The protein below binds the small molecule below.
Small molecule (SMILES): CC(=O)N[C@@H]1[C@@H](O)[C@H](O)[C@@H](CO)O[C@H]1O

Sequence of chain 1.C:
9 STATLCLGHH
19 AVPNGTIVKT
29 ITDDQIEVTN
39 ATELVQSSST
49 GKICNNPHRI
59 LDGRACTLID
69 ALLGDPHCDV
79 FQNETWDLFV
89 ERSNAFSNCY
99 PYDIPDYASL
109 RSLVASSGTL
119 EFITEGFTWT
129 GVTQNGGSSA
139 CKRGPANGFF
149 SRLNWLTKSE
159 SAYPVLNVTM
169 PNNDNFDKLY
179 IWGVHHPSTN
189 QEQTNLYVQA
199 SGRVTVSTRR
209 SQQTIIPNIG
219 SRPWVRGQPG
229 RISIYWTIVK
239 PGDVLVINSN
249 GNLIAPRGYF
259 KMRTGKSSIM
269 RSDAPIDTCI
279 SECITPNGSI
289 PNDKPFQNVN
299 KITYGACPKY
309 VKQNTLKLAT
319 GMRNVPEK

Binding-site contacts:
Ligand atom O7 contacts residue ASN81 of chain 1.C at 4.1 Å.
Ligand atom O5 contacts residue ARG150 of chain 1.C at 4.4 Å.
Ligand atom C7 contacts residue PHE120 of chain 1.C at 4.1 Å (hydrophobic).
Ligand atom C5 contacts residue ASN81 of chain 1.C at 3.7 Å.
Ligand atom C1 contacts residue ASN81 of chain 1.C at 1.5 Å.
Ligand atom O7 contacts residue PHE120 of chain 1.C at 3.5 Å (h-bond).
Ligand atom O7 contacts residue ILE121 of chain 1.C at 3.2 Å.
Ligand atom C7 contacts residue ILE121 of chain 1.C at 4.4 Å (hydrophobic).
Ligand atom O3 contacts residue PHE120 of chain 1.C at 4.5 Å.
Ligand atom C2 contacts residue ASN81 of chain 1.C at 2.4 Å.
Ligand atom O5 contacts residue ASN81 of chain 1.C at 2.4 Å (h-bond).
Ligand atom C2 contacts residue PHE120 of chain 1.C at 3.8 Å (hydrophobic).
Ligand atom C3 contacts residue ASN81 of chain 1.C at 3.8 Å.
Ligand atom C4 contacts residue ASN81 of chain 1.C at 4.3 Å.
Ligand atom C7 contacts residue ASN81 of chain 1.C at 3.7 Å.
Ligand atom N2 contacts residue PHE120 of chain 1.C at 4.0 Å.
Ligand atom N2 contacts residue ASN81 of chain 1.C at 2.9 Å (h-bond).